Binding-site contacts:
Ligand atom O4 contacts residue SER77 of chain 1.D at 3.6 Å.
Ligand atom C2 contacts residue GLY76 of chain 1.D at 4.1 Å.
Ligand atom O7 contacts residue ASN30 of chain 1.D at 3.2 Å (h-bond).
Ligand atom O3 contacts residue SER77 of chain 1.D at 4.3 Å.
Ligand atom C1 contacts residue ASN30 of chain 1.D at 1.4 Å.
Ligand atom C5 contacts residue ASN30 of chain 1.D at 3.7 Å.
Ligand atom C3 contacts residue GLY76 of chain 1.D at 4.0 Å.
Ligand atom C8 contacts residue ASN30 of chain 1.D at 4.2 Å.
Ligand atom C4 contacts residue ASN30 of chain 1.D at 4.3 Å.
Ligand atom C5 contacts residue GLY76 of chain 1.D at 3.7 Å.
Ligand atom C8 contacts residue ASN79 of chain 1.D at 3.6 Å.
Ligand atom C7 contacts residue ASN79 of chain 1.D at 3.6 Å.
Ligand atom C1 contacts residue THR32 of chain 1.D at 4.3 Å.
Ligand atom C5 contacts residue THR32 of chain 1.D at 4.3 Å.
Ligand atom N2 contacts residue ASN30 of chain 1.D at 2.8 Å (h-bond).
Ligand atom N2 contacts residue SER77 of chain 1.D at 4.2 Å.
Ligand atom N2 contacts residue GLY76 of chain 1.D at 4.3 Å.
Ligand atom C1 contacts residue GLY76 of chain 1.D at 3.3 Å.
Ligand atom C1 contacts residue ASN79 of chain 1.D at 3.6 Å.
Ligand atom N2 contacts residue ASN79 of chain 1.D at 3.2 Å (h-bond).
Ligand atom C4 contacts residue GLY76 of chain 1.D at 4.4 Å.
Ligand atom C7 contacts residue ASN30 of chain 1.D at 3.1 Å.
Ligand atom C3 contacts residue ASN30 of chain 1.D at 3.8 Å.
Ligand atom C5 contacts residue SER77 of chain 1.D at 4.2 Å.
Ligand atom O5 contacts residue GLY76 of chain 1.D at 3.9 Å.
Ligand atom C3 contacts residue SER77 of chain 1.D at 3.8 Å.
Ligand atom O5 contacts residue ASN30 of chain 1.D at 2.5 Å (h-bond).
Ligand atom O5 contacts residue THR32 of chain 1.D at 3.7 Å.
Ligand atom C6 contacts residue THR32 of chain 1.D at 4.2 Å.
Ligand atom C2 contacts residue ASN30 of chain 1.D at 2.4 Å.
Ligand atom C2 contacts residue ASN79 of chain 1.D at 4.0 Å.
Ligand atom O7 contacts residue ASN79 of chain 1.D at 4.4 Å.
Ligand atom C4 contacts residue SER77 of chain 1.D at 4.1 Å.

Sequence of chain 1.D:
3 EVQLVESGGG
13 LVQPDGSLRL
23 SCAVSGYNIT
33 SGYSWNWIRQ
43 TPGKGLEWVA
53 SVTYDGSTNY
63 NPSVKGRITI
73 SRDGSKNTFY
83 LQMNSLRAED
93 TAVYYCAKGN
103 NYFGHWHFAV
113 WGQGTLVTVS

This small molecule binds to this protein.
Small molecule (SMILES): CC(=O)N[C@@H]1[C@@H](O)[C@H](O)[C@@H](CO)O[C@H]1O